A protein and the small-molecule ligand that binds it are described below.
Small molecule (SMILES): C[C@]12CC[C@H]3c4ccc(OS(=O)(=O)O)cc4CC[C@@H]3[C@@H]1CCC2=O

Sequence of chain 1.A:
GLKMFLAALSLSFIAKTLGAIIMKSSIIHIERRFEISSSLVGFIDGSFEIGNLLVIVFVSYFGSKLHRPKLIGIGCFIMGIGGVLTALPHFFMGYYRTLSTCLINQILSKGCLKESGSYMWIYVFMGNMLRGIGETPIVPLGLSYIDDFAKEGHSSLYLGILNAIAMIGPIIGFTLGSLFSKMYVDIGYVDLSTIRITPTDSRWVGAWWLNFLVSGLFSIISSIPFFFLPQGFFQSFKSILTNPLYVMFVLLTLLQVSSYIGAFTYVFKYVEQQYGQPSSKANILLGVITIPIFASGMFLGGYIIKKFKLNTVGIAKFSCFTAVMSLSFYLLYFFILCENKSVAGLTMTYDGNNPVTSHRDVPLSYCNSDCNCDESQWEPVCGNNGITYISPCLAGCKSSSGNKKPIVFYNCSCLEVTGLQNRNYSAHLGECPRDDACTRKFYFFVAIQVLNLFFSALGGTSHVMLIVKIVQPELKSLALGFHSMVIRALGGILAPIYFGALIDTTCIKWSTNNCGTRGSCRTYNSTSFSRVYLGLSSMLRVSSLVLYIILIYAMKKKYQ

Binding-site contacts:
Ligand atom C18 contacts residue GLN541 of chain 1.A at 4.0 Å.
Ligand atom O11 contacts residue ILE383 of chain 1.A at 2.9 Å.
Ligand atom C04 contacts residue LEU378 of chain 1.A at 3.8 Å (hydrophobic).
Ligand atom C02 contacts residue ILE383 of chain 1.A at 4.1 Å (hydrophobic).
Ligand atom C16 contacts residue LEU545 of chain 1.A at 3.4 Å (hydrophobic).
Ligand atom C04 contacts residue PHE356 of chain 1.A at 3.8 Å (hydrophobic).
Ligand atom C18 contacts residue ALA355 of chain 1.A at 4.0 Å (hydrophobic).
Ligand atom C13 contacts residue TYR352 of chain 1.A at 3.8 Å (hydrophobic).
Ligand atom C10 contacts residue ILE383 of chain 1.A at 3.7 Å (hydrophobic).
Ligand atom C17 contacts residue LEU545 of chain 1.A at 3.9 Å (hydrophobic).
Ligand atom O22 contacts residue ASN544 of chain 1.A at 3.0 Å (h-bond).
Ligand atom C03 contacts residue ILE383 of chain 1.A at 4.0 Å (hydrophobic).
Ligand atom O20 contacts residue ALA355 of chain 1.A at 3.3 Å.
Ligand atom O24 contacts residue TYR422 of chain 1.A at 3.6 Å.
Ligand atom C14 contacts residue PHE356 of chain 1.A at 3.9 Å (hydrophobic).
Ligand atom O23 contacts residue VAL359 of chain 1.A at 4.0 Å.
Ligand atom C14 contacts residue LEU545 of chain 1.A at 3.9 Å (hydrophobic).
Ligand atom O11 contacts residue PRO220 of chain 1.A at 3.5 Å.
Ligand atom O22 contacts residue TYR422 of chain 1.A at 4.1 Å.
Ligand atom C15 contacts residue LEU545 of chain 1.A at 3.6 Å (hydrophobic).
Ligand atom O23 contacts residue TYR425 of chain 1.A at 3.3 Å (h-bond).
Ligand atom C05 contacts residue LEU545 of chain 1.A at 3.9 Å (hydrophobic).
Ligand atom C16 contacts residue GLN541 of chain 1.A at 3.6 Å.
Ligand atom C13 contacts residue PHE356 of chain 1.A at 4.1 Å (hydrophobic).
Ligand atom C01 contacts residue ILE383 of chain 1.A at 3.9 Å (hydrophobic).
Ligand atom C01 contacts residue PHE386 of chain 1.A at 3.9 Å (hydrophobic).
Ligand atom O24 contacts residue TYR625 of chain 1.A at 4.0 Å.
Ligand atom O24 contacts residue ALA355 of chain 1.A at 4.2 Å.
Ligand atom O23 contacts residue GLN541 of chain 1.A at 2.4 Å (h-bond).
Ligand atom O22 contacts residue TYR425 of chain 1.A at 3.2 Å (h-bond).
Ligand atom C19 contacts residue TYR352 of chain 1.A at 3.9 Å (hydrophobic).
Ligand atom C19 contacts residue ALA355 of chain 1.A at 4.0 Å (hydrophobic).
Ligand atom S21 contacts residue TYR425 of chain 1.A at 3.4 Å (h-bond).
Ligand atom C18 contacts residue PHE356 of chain 1.A at 4.2 Å (hydrophobic).
Ligand atom C19 contacts residue PHE356 of chain 1.A at 3.9 Å (hydrophobic).
Ligand atom C06 contacts residue PHE356 of chain 1.A at 4.0 Å (hydrophobic).
Ligand atom O24 contacts residue TYR425 of chain 1.A at 3.4 Å (h-bond).
Ligand atom C03 contacts residue PHE224 of chain 1.A at 3.9 Å (hydrophobic).
Ligand atom C17 contacts residue GLN541 of chain 1.A at 2.9 Å.
Ligand atom S21 contacts residue GLN541 of chain 1.A at 3.7 Å.